This small molecule binds to this protein.
Small molecule (SMILES): CC(=O)N[C@@H]1[C@@H](O)[C@H](O)[C@@H](CO)O[C@H]1O

Sequence of chain 1.A:
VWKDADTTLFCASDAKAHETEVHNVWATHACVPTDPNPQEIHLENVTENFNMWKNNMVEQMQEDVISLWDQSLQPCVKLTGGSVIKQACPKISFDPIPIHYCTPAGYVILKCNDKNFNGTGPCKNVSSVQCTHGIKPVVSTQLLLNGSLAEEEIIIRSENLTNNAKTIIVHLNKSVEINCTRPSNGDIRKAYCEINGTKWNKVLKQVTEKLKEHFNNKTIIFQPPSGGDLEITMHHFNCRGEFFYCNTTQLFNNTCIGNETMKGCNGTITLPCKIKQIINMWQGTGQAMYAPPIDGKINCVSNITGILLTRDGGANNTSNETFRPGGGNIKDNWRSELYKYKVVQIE

Binding-site contacts:
Ligand atom C4 contacts residue GLN212 of chain 1.A at 3.9 Å.
Ligand atom O5 contacts residue ILE154 of chain 1.A at 2.9 Å.
Ligand atom C1 contacts residue ASN173 of chain 1.A at 1.5 Å.
Ligand atom O7 contacts residue ASN173 of chain 1.A at 4.5 Å.
Ligand atom C6 contacts residue ASN173 of chain 1.A at 4.3 Å.
Ligand atom C1 contacts residue ILE154 of chain 1.A at 3.3 Å (hydrophobic).
Ligand atom C5 contacts residue ASN173 of chain 1.A at 3.7 Å.
Ligand atom N2 contacts residue GLN212 of chain 1.A at 4.4 Å.
Ligand atom O4 contacts residue GLN212 of chain 1.A at 3.5 Å.
Ligand atom O6 contacts residue LYS216 of chain 1.A at 3.9 Å.
Ligand atom C5 contacts residue ILE154 of chain 1.A at 3.6 Å (hydrophobic).
Ligand atom O3 contacts residue GLN212 of chain 1.A at 3.6 Å.
Ligand atom C1 contacts residue GLN212 of chain 1.A at 4.4 Å.
Ligand atom N2 contacts residue ASN173 of chain 1.A at 3.0 Å (h-bond).
Ligand atom C5 contacts residue GLN212 of chain 1.A at 4.0 Å.
Ligand atom O5 contacts residue ASN173 of chain 1.A at 2.4 Å (h-bond).
Ligand atom C2 contacts residue ASN173 of chain 1.A at 2.5 Å.
Ligand atom C6 contacts residue ILE154 of chain 1.A at 3.9 Å (hydrophobic).
Ligand atom O6 contacts residue GLU153 of chain 1.A at 4.1 Å.
Ligand atom C7 contacts residue ASN173 of chain 1.A at 4.0 Å.
Ligand atom C2 contacts residue GLN212 of chain 1.A at 4.2 Å.
Ligand atom C4 contacts residue ASN173 of chain 1.A at 3.9 Å.
Ligand atom C3 contacts residue ASN173 of chain 1.A at 3.9 Å.
Ligand atom C3 contacts residue GLN212 of chain 1.A at 3.3 Å.